Sequence of chain 1.A:
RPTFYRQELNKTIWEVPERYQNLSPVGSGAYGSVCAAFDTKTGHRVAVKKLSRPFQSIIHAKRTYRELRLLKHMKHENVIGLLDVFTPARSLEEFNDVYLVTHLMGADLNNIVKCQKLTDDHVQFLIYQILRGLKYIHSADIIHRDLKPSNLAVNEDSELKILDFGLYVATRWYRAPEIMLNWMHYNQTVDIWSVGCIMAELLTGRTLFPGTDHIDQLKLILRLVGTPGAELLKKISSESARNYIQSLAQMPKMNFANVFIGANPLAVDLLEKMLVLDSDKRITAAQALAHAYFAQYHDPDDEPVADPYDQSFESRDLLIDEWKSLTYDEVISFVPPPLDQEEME

Binding-site contacts:
Ligand atom CA1 contacts residue SER32 of chain 1.A at 3.7 Å.
Ligand atom CA1 contacts residue VAL30 of chain 1.A at 3.7 Å (hydrophobic).
Ligand atom NC7 contacts residue MET109 of chain 1.A at 2.8 Å (h-bond).
Ligand atom NC3 contacts residue VAL38 of chain 1.A at 3.9 Å.
Ligand atom CC4 contacts residue MET109 of chain 1.A at 3.3 Å (hydrophobic).
Ligand atom CD5 contacts residue VAL38 of chain 1.A at 3.9 Å (hydrophobic).
Ligand atom CC1 contacts residue ALA51 of chain 1.A at 3.9 Å (hydrophobic).
Ligand atom CB2 contacts residue THR106 of chain 1.A at 3.4 Å.
Ligand atom CC6 contacts residue HIS107 of chain 1.A at 3.5 Å.
Ligand atom ND3 contacts residue GLY33 of chain 1.A at 3.9 Å.
Ligand atom CB2 contacts residue ALA51 of chain 1.A at 3.5 Å (hydrophobic).
Ligand atom CC4 contacts residue ALA51 of chain 1.A at 3.7 Å (hydrophobic).
Ligand atom CC6 contacts residue THR106 of chain 1.A at 3.7 Å.
Ligand atom ND3 contacts residue VAL38 of chain 1.A at 3.6 Å.
Ligand atom NC7 contacts residue VAL30 of chain 1.A at 3.9 Å.
Ligand atom ND1 contacts residue VAL38 of chain 1.A at 4.0 Å.
Ligand atom CB2 contacts residue LEU104 of chain 1.A at 3.7 Å (hydrophobic).
Ligand atom CA5 contacts residue LEU167 of chain 1.A at 3.7 Å (hydrophobic).
Ligand atom NC5 contacts residue LEU108 of chain 1.A at 3.9 Å.
Ligand atom NC7 contacts residue LEU108 of chain 1.A at 3.5 Å.
Ligand atom CB1 contacts residue LYS53 of chain 1.A at 3.9 Å.
Ligand atom FB7 contacts residue THR106 of chain 1.A at 3.7 Å.
Ligand atom FB7 contacts residue VAL105 of chain 1.A at 3.4 Å.
Ligand atom FB7 contacts residue LEU104 of chain 1.A at 3.2 Å.
Ligand atom CA2 contacts residue VAL30 of chain 1.A at 3.5 Å (hydrophobic).
Ligand atom CD2 contacts residue GLY33 of chain 1.A at 3.6 Å.
Ligand atom CB3 contacts residue LEU104 of chain 1.A at 3.9 Å (hydrophobic).
Ligand atom NC5 contacts residue HIS107 of chain 1.A at 3.9 Å.
Ligand atom CB1 contacts residue THR106 of chain 1.A at 3.8 Å.
Ligand atom FB7 contacts residue LEU86 of chain 1.A at 3.7 Å.
Ligand atom NC5 contacts residue MET109 of chain 1.A at 3.0 Å (h-bond).
Ligand atom ND1 contacts residue LEU167 of chain 1.A at 4.0 Å.
Ligand atom CB2 contacts residue LYS53 of chain 1.A at 3.9 Å.
Ligand atom CB3 contacts residue THR106 of chain 1.A at 3.6 Å.
Ligand atom CD2 contacts residue VAL38 of chain 1.A at 3.8 Å (hydrophobic).
Ligand atom CD4 contacts residue VAL38 of chain 1.A at 3.7 Å (hydrophobic).
Ligand atom CC1 contacts residue THR106 of chain 1.A at 3.7 Å.
Ligand atom CC6 contacts residue ALA51 of chain 1.A at 3.5 Å (hydrophobic).
Ligand atom CC6 contacts residue MET109 of chain 1.A at 3.7 Å (hydrophobic).
Ligand atom NC5 contacts residue ALA51 of chain 1.A at 3.4 Å.

A protein and the small-molecule ligand that binds it are described below.
Small molecule (SMILES): Nc1nccc(-c2c(-c3ccc(F)cc3)ncn2C2CCNCC2)n1